Sequence of chain 1.A:
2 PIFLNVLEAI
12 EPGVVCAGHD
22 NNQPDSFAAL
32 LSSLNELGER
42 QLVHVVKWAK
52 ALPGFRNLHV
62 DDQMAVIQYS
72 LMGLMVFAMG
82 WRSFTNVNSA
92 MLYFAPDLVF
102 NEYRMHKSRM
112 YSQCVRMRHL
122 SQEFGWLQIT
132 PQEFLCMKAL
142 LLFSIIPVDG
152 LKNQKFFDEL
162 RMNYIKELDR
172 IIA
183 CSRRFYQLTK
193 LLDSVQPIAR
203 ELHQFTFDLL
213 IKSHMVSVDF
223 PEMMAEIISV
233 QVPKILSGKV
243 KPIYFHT

Binding-site contacts:
Ligand atom F7A contacts residue LEU204 of chain 1.A at 3.7 Å.
Ligand atom C8 contacts residue PHE95 of chain 1.A at 3.6 Å (hydrophobic).
Ligand atom F18 contacts residue HIS205 of chain 1.A at 3.5 Å.
Ligand atom N8 contacts residue GLN42 of chain 1.A at 3.5 Å (h-bond).
Ligand atom C19 contacts residue ILE230 of chain 1.A at 3.8 Å (hydrophobic).
Ligand atom F7C contacts residue PHE95 of chain 1.A at 3.6 Å.
Ligand atom C17 contacts residue LEU72 of chain 1.A at 3.8 Å (hydrophobic).
Ligand atom O11 contacts residue LEU35 of chain 1.A at 3.1 Å (h-bond).
Ligand atom C8 contacts residue GLN42 of chain 1.A at 3.5 Å.
Ligand atom C20 contacts residue ILE230 of chain 1.A at 3.7 Å (hydrophobic).
Ligand atom C13 contacts residue THR208 of chain 1.A at 3.5 Å.
Ligand atom N9 contacts residue LEU35 of chain 1.A at 3.2 Å (h-bond).
Ligand atom F7B contacts residue MET76 of chain 1.A at 3.4 Å.
Ligand atom F7C contacts residue MET80 of chain 1.A at 3.7 Å.
Ligand atom C16 contacts residue MET76 of chain 1.A at 3.5 Å (hydrophobic).
Ligand atom F7B contacts residue MET73 of chain 1.A at 3.7 Å.
Ligand atom C4 contacts residue PHE95 of chain 1.A at 3.7 Å (hydrophobic).
Ligand atom F7A contacts residue PHE95 of chain 1.A at 3.6 Å.
Ligand atom C5 contacts residue LEU38 of chain 1.A at 3.8 Å (hydrophobic).
Ligand atom C11 contacts residue ASN36 of chain 1.A at 3.4 Å.
Ligand atom O10 contacts residue MET73 of chain 1.A at 3.4 Å.
Ligand atom O14 contacts residue GLY39 of chain 1.A at 3.4 Å.
Ligand atom C12 contacts residue THR208 of chain 1.A at 3.5 Å.
Ligand atom C2 contacts residue MET76 of chain 1.A at 3.7 Å (hydrophobic).
Ligand atom F7B contacts residue VAL77 of chain 1.A at 3.2 Å.
Ligand atom F7A contacts residue MET118 of chain 1.A at 3.7 Å.
Ligand atom O11 contacts residue ASN36 of chain 1.A at 2.5 Å (h-bond).
Ligand atom C6 contacts residue GLY39 of chain 1.A at 3.8 Å.
Ligand atom C17 contacts residue MET73 of chain 1.A at 3.3 Å (hydrophobic).
Ligand atom N8 contacts residue MET80 of chain 1.A at 3.4 Å.
Ligand atom C6 contacts residue LEU35 of chain 1.A at 3.2 Å (hydrophobic).
Ligand atom O15 contacts residue MET226 of chain 1.A at 3.7 Å.
Ligand atom C12 contacts residue ASN36 of chain 1.A at 3.5 Å.
Ligand atom C1 contacts residue LEU35 of chain 1.A at 3.7 Å (hydrophobic).
Ligand atom F7C contacts residue MET76 of chain 1.A at 3.6 Å.
Ligand atom C13 contacts residue ASN36 of chain 1.A at 3.8 Å.
Ligand atom C16 contacts residue MET73 of chain 1.A at 3.2 Å (hydrophobic).
Ligand atom F18 contacts residue VAL234 of chain 1.A at 3.7 Å.
Ligand atom N8 contacts residue ARG83 of chain 1.A at 2.9 Å (salt-bridge).
Ligand atom N8 contacts residue MET76 of chain 1.A at 3.7 Å.

This small molecule binds to this protein.
Small molecule (SMILES): C[C@](O)(CS(=O)(=O)c1ccc(F)cc1)C(=O)Nc1ccc(C#N)c(C(F)(F)F)c1